Binding-site contacts:
Ligand atom C6 contacts residue TRP241 of chain 1.A at 3.7 Å (hydrophobic).
Ligand atom C24 contacts residue GLY244 of chain 1.A at 3.6 Å.
Ligand atom C2 contacts residue ASP215 of chain 1.A at 3.5 Å.
Ligand atom C6 contacts residue VAL239 of chain 1.A at 3.7 Å (hydrophobic).
Ligand atom N3 contacts residue GLY244 of chain 1.A at 2.8 Å (h-bond).
Ligand atom O25 contacts residue ARG243 of chain 1.A at 3.7 Å.
Ligand atom N27 contacts residue ASP215 of chain 1.A at 3.0 Å (salt-bridge).
Ligand atom O26 contacts residue GLY244 of chain 1.A at 2.7 Å (h-bond).
Ligand atom N5 contacts residue GLY242 of chain 1.A at 3.6 Å.
Ligand atom C9 contacts residue CYS217 of chain 1.A at 3.8 Å (hydrophobic).
Ligand atom C2 contacts residue GLY242 of chain 1.A at 3.8 Å.
Ligand atom C2 contacts residue SER216 of chain 1.A at 3.5 Å.
Ligand atom N5 contacts residue TRP241 of chain 1.A at 3.5 Å.
Ligand atom O16 contacts residue CYS245 of chain 1.A at 3.7 Å.
Ligand atom N1 contacts residue GLY252 of chain 1.A at 3.3 Å.
Ligand atom N1 contacts residue SER216 of chain 1.A at 2.9 Å (h-bond).
Ligand atom C22 contacts residue GLY242 of chain 1.A at 3.7 Å.
Ligand atom O16 contacts residue GLY244 of chain 1.A at 3.4 Å.
Ligand atom C9 contacts residue GLN218 of chain 1.A at 3.8 Å.
Ligand atom C13 contacts residue GLY244 of chain 1.A at 3.4 Å.
Ligand atom C11 contacts residue GLN218 of chain 1.A at 3.4 Å.
Ligand atom N27 contacts residue CYS245 of chain 1.A at 3.8 Å.
Ligand atom C2 contacts residue GLY244 of chain 1.A at 3.2 Å.
Ligand atom C21 contacts residue ARG243 of chain 1.A at 3.5 Å.
Ligand atom CL8 contacts residue VAL239 of chain 1.A at 3.8 Å.
Ligand atom N27 contacts residue LYS250 of chain 1.A at 3.6 Å.
Ligand atom CL8 contacts residue SER240 of chain 1.A at 3.8 Å.
Ligand atom C13 contacts residue CYS245 of chain 1.A at 3.6 Å (hydrophobic).
Ligand atom N27 contacts residue GLY244 of chain 1.A at 2.8 Å (h-bond).
Ligand atom O26 contacts residue ARG243 of chain 1.A at 2.8 Å (salt-bridge).
Ligand atom C13 contacts residue GLY242 of chain 1.A at 3.6 Å.
Ligand atom C4 contacts residue GLY242 of chain 1.A at 3.5 Å.
Ligand atom N3 contacts residue GLY242 of chain 1.A at 3.4 Å.
Ligand atom N5 contacts residue SER216 of chain 1.A at 3.3 Å (h-bond).
Ligand atom C6 contacts residue SER216 of chain 1.A at 3.6 Å.
Ligand atom C7 contacts residue CYS217 of chain 1.A at 3.8 Å (hydrophobic).
Ligand atom CL8 contacts residue SER221 of chain 1.A at 2.7 Å.
Ligand atom C10 contacts residue GLN218 of chain 1.A at 3.6 Å.
Ligand atom N1 contacts residue ASP215 of chain 1.A at 2.8 Å (salt-bridge).
Ligand atom C24 contacts residue ARG243 of chain 1.A at 3.2 Å.

This small molecule binds to this protein.
Small molecule (SMILES): NC(N)=Nc1ncc(Cl)c2ccc(S(=O)(=O)N3CCC[C@@H]3C(=O)O)cc12

Sequence of chain 1.A:
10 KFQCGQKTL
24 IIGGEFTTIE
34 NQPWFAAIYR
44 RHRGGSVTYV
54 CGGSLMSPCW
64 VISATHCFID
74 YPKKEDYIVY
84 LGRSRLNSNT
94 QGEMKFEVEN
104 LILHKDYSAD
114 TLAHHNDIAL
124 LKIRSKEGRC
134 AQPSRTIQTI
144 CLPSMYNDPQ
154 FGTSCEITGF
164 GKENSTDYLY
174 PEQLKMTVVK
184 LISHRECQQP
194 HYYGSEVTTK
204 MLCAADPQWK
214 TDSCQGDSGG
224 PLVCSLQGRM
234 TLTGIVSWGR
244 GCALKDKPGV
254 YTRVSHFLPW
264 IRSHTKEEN